Binding-site contacts:
Ligand atom N2 contacts residue ASN165 of chain 1.A at 2.8 Å (h-bond).
Ligand atom C5 contacts residue GLY130 of chain 1.A at 3.8 Å.
Ligand atom O7 contacts residue ASN165 of chain 1.A at 3.0 Å (h-bond).
Ligand atom C8 contacts residue GLN161 of chain 1.A at 3.8 Å.
Ligand atom C6 contacts residue GLY130 of chain 1.A at 4.4 Å.
Ligand atom N2 contacts residue THR131 of chain 1.A at 3.2 Å.
Ligand atom O3 contacts residue GLN161 of chain 1.A at 4.0 Å.
Ligand atom C3 contacts residue THR131 of chain 1.A at 4.1 Å.
Ligand atom C1 contacts residue GLY130 of chain 1.A at 3.8 Å.
Ligand atom C2 contacts residue GLN161 of chain 1.A at 4.2 Å.
Ligand atom O6 contacts residue GLY130 of chain 1.A at 3.5 Å.
Ligand atom C4 contacts residue ASN165 of chain 1.A at 4.2 Å.
Ligand atom C2 contacts residue ASN165 of chain 1.A at 2.3 Å.
Ligand atom C3 contacts residue ASN165 of chain 1.A at 3.7 Å.
Ligand atom C1 contacts residue THR131 of chain 1.A at 3.7 Å.
Ligand atom C3 contacts residue GLY130 of chain 1.A at 4.3 Å.
Ligand atom C5 contacts residue ASN165 of chain 1.A at 3.6 Å.
Ligand atom O5 contacts residue GLY130 of chain 1.A at 3.7 Å.
Ligand atom C4 contacts residue THR131 of chain 1.A at 4.4 Å.
Ligand atom O3 contacts residue THR131 of chain 1.A at 4.1 Å.
Ligand atom C7 contacts residue GLN161 of chain 1.A at 4.1 Å.
Ligand atom C2 contacts residue THR131 of chain 1.A at 4.0 Å.
Ligand atom C3 contacts residue GLN161 of chain 1.A at 3.8 Å.
Ligand atom O5 contacts residue ASN165 of chain 1.A at 2.3 Å (h-bond).
Ligand atom C7 contacts residue ASN165 of chain 1.A at 3.2 Å.
Ligand atom O4 contacts residue GLY130 of chain 1.A at 3.3 Å (h-bond).
Ligand atom O6 contacts residue TRP129 of chain 1.A at 3.9 Å.
Ligand atom N2 contacts residue GLN161 of chain 1.A at 3.3 Å (h-bond).
Ligand atom C4 contacts residue GLY130 of chain 1.A at 4.0 Å.
Ligand atom C1 contacts residue ASN165 of chain 1.A at 1.4 Å.
Ligand atom O7 contacts residue ASP166 of chain 1.A at 4.3 Å.
Ligand atom C8 contacts residue THR131 of chain 1.A at 3.8 Å.
Ligand atom C7 contacts residue THR131 of chain 1.A at 4.0 Å.
Ligand atom O4 contacts residue THR131 of chain 1.A at 3.3 Å.

Sequence of chain 1.A:
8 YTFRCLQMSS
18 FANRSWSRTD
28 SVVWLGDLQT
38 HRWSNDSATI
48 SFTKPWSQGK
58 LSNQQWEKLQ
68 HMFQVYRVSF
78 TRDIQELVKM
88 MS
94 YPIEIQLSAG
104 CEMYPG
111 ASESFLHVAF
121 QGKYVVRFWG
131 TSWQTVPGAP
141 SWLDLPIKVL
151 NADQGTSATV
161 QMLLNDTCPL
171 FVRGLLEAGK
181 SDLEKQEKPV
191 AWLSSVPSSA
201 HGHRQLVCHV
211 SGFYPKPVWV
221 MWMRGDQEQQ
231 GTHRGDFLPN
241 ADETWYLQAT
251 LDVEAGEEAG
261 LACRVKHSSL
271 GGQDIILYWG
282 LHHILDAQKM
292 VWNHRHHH

A protein and the small-molecule ligand that binds it are described below.
Small molecule (SMILES): CC(=O)N[C@H]1[C@H](O[C@H]2[C@H](O)[C@@H](NC(C)=O)CO[C@@H]2CO)O[C@H](CO)[C@@H](O)[C@@H]1O